Sequence of chain 53.C:
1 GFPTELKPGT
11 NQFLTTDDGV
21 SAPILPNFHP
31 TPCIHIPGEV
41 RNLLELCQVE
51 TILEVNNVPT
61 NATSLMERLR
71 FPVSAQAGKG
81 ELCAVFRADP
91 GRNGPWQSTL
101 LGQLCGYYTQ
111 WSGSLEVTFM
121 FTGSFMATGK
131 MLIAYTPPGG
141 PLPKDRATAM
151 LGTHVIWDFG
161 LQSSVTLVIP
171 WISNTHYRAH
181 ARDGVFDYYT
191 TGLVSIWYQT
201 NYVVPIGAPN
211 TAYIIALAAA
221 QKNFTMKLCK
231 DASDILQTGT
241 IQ

Binding-site contacts:
Ligand atom O3 contacts residue ILE113 of chain 53.A at 3.0 Å (h-bond).
Ligand atom N2 contacts residue TRP203 of chain 53.A at 3.9 Å.
Ligand atom C14 contacts residue PHE135 of chain 53.A at 3.7 Å (hydrophobic).
Ligand atom C15 contacts residue MET195 of chain 53.A at 3.8 Å (hydrophobic).
Ligand atom C4 contacts residue TRP203 of chain 53.A at 4.0 Å (hydrophobic).
Ligand atom N5 contacts residue PHE233 of chain 53.A at 3.2 Å.
Ligand atom N4 contacts residue TRP203 of chain 53.A at 3.6 Å (h-bond).
Ligand atom N6 contacts residue PHE155 of chain 53.A at 3.8 Å.
Ligand atom C16 contacts residue PHE155 of chain 53.A at 3.9 Å (hydrophobic).
Ligand atom C7 contacts residue TYR201 of chain 53.A at 3.8 Å (hydrophobic).
Ligand atom C13 contacts residue PHE135 of chain 53.A at 3.4 Å (hydrophobic).
Ligand atom C17 contacts residue PHE155 of chain 53.A at 3.7 Å (hydrophobic).
Ligand atom C16 contacts residue PHE135 of chain 53.A at 3.4 Å (hydrophobic).
Ligand atom C15 contacts residue VAL192 of chain 53.A at 3.2 Å (hydrophobic).
Ligand atom C3 contacts residue ASP112 of chain 53.A at 3.0 Å.
Ligand atom C9 contacts residue ILE113 of chain 53.A at 3.7 Å (hydrophobic).
Ligand atom O3 contacts residue ASP112 of chain 53.A at 3.6 Å.
Ligand atom C18 contacts residue PHE155 of chain 53.A at 3.9 Å (hydrophobic).
Ligand atom C13 contacts residue ILE111 of chain 53.A at 4.0 Å (hydrophobic).
Ligand atom N6 contacts residue ILE24 of chain 53.C at 3.9 Å.
Ligand atom C2 contacts residue THR114 of chain 53.A at 3.6 Å.
Ligand atom C5 contacts residue TRP203 of chain 53.A at 3.8 Å (hydrophobic).
Ligand atom O2 contacts residue PHE233 of chain 53.A at 3.0 Å.
Ligand atom O1 contacts residue MET195 of chain 53.A at 3.2 Å.
Ligand atom N1 contacts residue ASP112 of chain 53.A at 3.9 Å.
Ligand atom C14 contacts residue MET195 of chain 53.A at 3.9 Å (hydrophobic).
Ligand atom C7 contacts residue ASN228 of chain 53.A at 3.8 Å.
Ligand atom N5 contacts residue PHE137 of chain 53.A at 3.5 Å.
Ligand atom C19 contacts residue VAL192 of chain 53.A at 3.4 Å (hydrophobic).
Ligand atom C2 contacts residue ASP112 of chain 53.A at 2.8 Å.
Ligand atom C22 contacts residue VAL179 of chain 53.A at 3.4 Å (hydrophobic).
Ligand atom C12 contacts residue MET195 of chain 53.A at 3.8 Å (hydrophobic).
Ligand atom C19 contacts residue ILE24 of chain 53.C at 3.5 Å (hydrophobic).
Ligand atom C13 contacts residue MET195 of chain 53.A at 3.9 Å (hydrophobic).
Ligand atom C17 contacts residue PHE135 of chain 53.A at 3.9 Å (hydrophobic).
Ligand atom O2 contacts residue PHE137 of chain 53.A at 4.0 Å.
Ligand atom C16 contacts residue ILE111 of chain 53.A at 3.5 Å (hydrophobic).
Ligand atom C8 contacts residue TYR201 of chain 53.A at 3.3 Å (hydrophobic).
Ligand atom C14 contacts residue PHE155 of chain 53.A at 3.9 Å (hydrophobic).
Ligand atom N1 contacts residue THR114 of chain 53.A at 4.0 Å.

The small molecule below binds the protein below.
Small molecule (SMILES): Cc1nc(-c2ccc(OCCCCCN3CCN(c4ccnc(N)c4)C3=O)cc2)no1

Sequence of chain 53.A:
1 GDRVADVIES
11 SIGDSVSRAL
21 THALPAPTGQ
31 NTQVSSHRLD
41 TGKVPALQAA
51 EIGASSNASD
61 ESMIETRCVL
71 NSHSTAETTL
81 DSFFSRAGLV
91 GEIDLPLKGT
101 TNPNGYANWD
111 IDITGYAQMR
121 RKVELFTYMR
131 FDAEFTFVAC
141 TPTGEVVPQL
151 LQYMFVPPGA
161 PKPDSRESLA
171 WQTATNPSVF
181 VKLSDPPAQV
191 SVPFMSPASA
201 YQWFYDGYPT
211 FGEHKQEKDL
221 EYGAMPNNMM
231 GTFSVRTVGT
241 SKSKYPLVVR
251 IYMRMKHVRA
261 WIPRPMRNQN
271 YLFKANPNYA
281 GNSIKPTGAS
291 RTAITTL

Sequence of chain 54.C:
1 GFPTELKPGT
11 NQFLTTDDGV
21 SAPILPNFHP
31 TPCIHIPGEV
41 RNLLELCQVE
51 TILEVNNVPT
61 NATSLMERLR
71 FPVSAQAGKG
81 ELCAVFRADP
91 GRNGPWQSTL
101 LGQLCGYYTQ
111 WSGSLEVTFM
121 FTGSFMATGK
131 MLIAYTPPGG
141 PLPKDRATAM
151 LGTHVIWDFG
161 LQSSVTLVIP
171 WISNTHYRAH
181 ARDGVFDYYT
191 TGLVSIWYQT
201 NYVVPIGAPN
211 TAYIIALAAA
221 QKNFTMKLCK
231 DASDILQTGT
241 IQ